Sequence of chain 1.A:
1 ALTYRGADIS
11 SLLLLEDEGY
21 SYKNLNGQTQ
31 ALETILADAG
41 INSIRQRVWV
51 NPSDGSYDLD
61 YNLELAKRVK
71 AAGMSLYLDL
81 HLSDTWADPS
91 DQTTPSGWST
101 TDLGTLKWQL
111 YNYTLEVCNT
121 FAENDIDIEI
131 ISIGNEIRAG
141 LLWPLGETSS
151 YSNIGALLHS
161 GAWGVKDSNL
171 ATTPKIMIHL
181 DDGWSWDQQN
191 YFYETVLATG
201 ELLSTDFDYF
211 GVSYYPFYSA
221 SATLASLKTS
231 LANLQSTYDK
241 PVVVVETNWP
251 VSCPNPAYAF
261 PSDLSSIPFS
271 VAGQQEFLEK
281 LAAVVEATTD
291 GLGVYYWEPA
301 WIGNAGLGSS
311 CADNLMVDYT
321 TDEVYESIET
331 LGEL

This small molecule binds to this protein.
Small molecule (SMILES): CC(=O)N[C@H]1[C@H](O[C@H]2[C@H](O)[C@@H](NC(C)=O)CO[C@@H]2CO)O[C@H](CO)[C@@H](O[C@@H]2O[C@H](CO)[C@@H](O)[C@H](O)[C@@H]2O)[C@@H]1O

Binding-site contacts:
Ligand atom O6 contacts residue GLU116 of chain 1.A at 4.0 Å.
Ligand atom O5 contacts residue ASN112 of chain 1.A at 2.2 Å (h-bond).
Ligand atom C5 contacts residue ASN112 of chain 1.A at 3.6 Å.
Ligand atom C3 contacts residue ASN112 of chain 1.A at 3.7 Å.
Ligand atom O5 contacts residue GLU116 of chain 1.A at 3.9 Å.
Ligand atom C1 contacts residue ASN112 of chain 1.A at 1.4 Å.
Ligand atom O6 contacts residue THR120 of chain 1.A at 3.9 Å.
Ligand atom C2 contacts residue ASN112 of chain 1.A at 2.4 Å.
Ligand atom C6 contacts residue GLU116 of chain 1.A at 3.2 Å.
Ligand atom N2 contacts residue ASN112 of chain 1.A at 3.0 Å (h-bond).
Ligand atom C5 contacts residue GLU116 of chain 1.A at 3.8 Å.
Ligand atom C4 contacts residue ASN112 of chain 1.A at 4.1 Å.
Ligand atom C7 contacts residue ASN112 of chain 1.A at 3.9 Å.
Ligand atom O7 contacts residue ASN112 of chain 1.A at 4.3 Å.